Sequence of chain 1.A:
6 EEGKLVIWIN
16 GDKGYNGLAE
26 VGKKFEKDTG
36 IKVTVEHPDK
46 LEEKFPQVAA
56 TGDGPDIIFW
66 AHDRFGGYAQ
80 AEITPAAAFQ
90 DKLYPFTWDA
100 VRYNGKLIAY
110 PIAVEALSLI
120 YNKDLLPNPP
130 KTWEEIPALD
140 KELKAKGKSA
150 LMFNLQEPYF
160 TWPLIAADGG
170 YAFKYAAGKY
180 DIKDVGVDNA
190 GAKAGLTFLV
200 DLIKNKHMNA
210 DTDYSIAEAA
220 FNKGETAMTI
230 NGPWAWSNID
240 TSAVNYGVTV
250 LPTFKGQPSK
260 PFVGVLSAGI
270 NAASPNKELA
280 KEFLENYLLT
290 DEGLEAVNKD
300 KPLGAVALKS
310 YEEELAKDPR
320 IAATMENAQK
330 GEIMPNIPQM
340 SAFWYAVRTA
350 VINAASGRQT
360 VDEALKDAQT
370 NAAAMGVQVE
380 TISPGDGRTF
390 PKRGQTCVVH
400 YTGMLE

The protein below binds the small molecule below.
Small molecule (SMILES): CO[C@H]1C[C@@H]2CC[C@@H](C)[C@@](O)(O2)C(=O)C(=O)N2CCCC[C@H]2C(=O)O[C@H]([C@H](C)C[C@@H]2CC[C@@H](O)[C@H](OC)C2)CC(=O)[C@H](C)/C=C(\C)[C@@H](O)[C@@H](OC)C(=O)[C@H](C)C[C@H](C)/C=C/C=CC=C1C

Sequence of chain 1.B:
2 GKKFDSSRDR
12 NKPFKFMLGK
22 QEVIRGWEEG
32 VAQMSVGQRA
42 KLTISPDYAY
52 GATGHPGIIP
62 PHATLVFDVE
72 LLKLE

Binding-site contacts:
Ligand atom C41 contacts residue ILE25 of chain 1.B at 3.7 Å (hydrophobic).
Ligand atom C2 contacts residue TYR51 of chain 1.B at 3.5 Å (hydrophobic).
Ligand atom C1 contacts residue TYR51 of chain 1.B at 3.5 Å (hydrophobic).
Ligand atom C39 contacts residue GLU23 of chain 1.B at 3.8 Å.
Ligand atom O3 contacts residue TYR51 of chain 1.B at 2.8 Å (h-bond).
Ligand atom C30 contacts residue GLU23 of chain 1.B at 3.3 Å.
Ligand atom C37 contacts residue GLU23 of chain 1.B at 3.6 Å.
Ligand atom C41 contacts residue GLN22 of chain 1.B at 3.8 Å.
Ligand atom O4 contacts residue TYR400 of chain 1.A at 3.6 Å.
Ligand atom C3 contacts residue TRP28 of chain 1.B at 3.5 Å (hydrophobic).
Ligand atom O2 contacts residue ILE25 of chain 1.B at 3.1 Å (h-bond).
Ligand atom C49 contacts residue TYR51 of chain 1.B at 3.2 Å (hydrophobic).
Ligand atom O2 contacts residue VAL24 of chain 1.B at 3.2 Å.
Ligand atom O6 contacts residue ASP6 of chain 1.B at 3.2 Å.
Ligand atom O4 contacts residue PHE68 of chain 1.B at 3.8 Å.
Ligand atom C43 contacts residue ILE59 of chain 1.B at 3.7 Å (hydrophobic).
Ligand atom C43 contacts residue PHE5 of chain 1.B at 3.7 Å (hydrophobic).
Ligand atom C5 contacts residue TYR400 of chain 1.A at 3.8 Å (hydrophobic).
Ligand atom C48 contacts residue PHE15 of chain 1.B at 3.8 Å (hydrophobic).
Ligand atom O3 contacts residue PHE68 of chain 1.B at 3.6 Å.
Ligand atom C4 contacts residue PHE15 of chain 1.B at 3.8 Å (hydrophobic).
Ligand atom C43 contacts residue ILE60 of chain 1.B at 3.7 Å (hydrophobic).
Ligand atom C4 contacts residue VAL24 of chain 1.B at 3.6 Å (hydrophobic).
Ligand atom O10 contacts residue GLU23 of chain 1.B at 3.0 Å (salt-bridge).
Ligand atom C4 contacts residue TRP28 of chain 1.B at 3.6 Å (hydrophobic).
Ligand atom C40 contacts residue GLN22 of chain 1.B at 3.5 Å.
Ligand atom C5 contacts residue TRP28 of chain 1.B at 3.8 Å (hydrophobic).
Ligand atom O13 contacts residue GLN22 of chain 1.B at 2.4 Å (h-bond).
Ligand atom C6 contacts residue TYR400 of chain 1.A at 3.8 Å (hydrophobic).
Ligand atom C35 contacts residue TYR51 of chain 1.B at 3.4 Å (hydrophobic).
Ligand atom O11 contacts residue PHE15 of chain 1.B at 3.6 Å.
Ligand atom O4 contacts residue PHE5 of chain 1.B at 3.4 Å.
Ligand atom C39 contacts residue GLN22 of chain 1.B at 3.8 Å.
Ligand atom C28 contacts residue GLU23 of chain 1.B at 3.8 Å.
Ligand atom O1 contacts residue TYR51 of chain 1.B at 3.6 Å.
Ligand atom C41 contacts residue VAL24 of chain 1.B at 3.4 Å (hydrophobic).
Ligand atom O4 contacts residue ASP6 of chain 1.B at 3.5 Å.
Ligand atom C8 contacts residue TYR51 of chain 1.B at 3.5 Å (hydrophobic).
Ligand atom C41 contacts residue GLU23 of chain 1.B at 3.6 Å.
Ligand atom O11 contacts residue VAL24 of chain 1.B at 3.8 Å.